This protein binds this small molecule.
Small molecule (SMILES): CCc1cc(-c2cccnc2)nn1-c1ccc(NC(=O)c2cccnc2)cc1

Sequence of chain 2.A:
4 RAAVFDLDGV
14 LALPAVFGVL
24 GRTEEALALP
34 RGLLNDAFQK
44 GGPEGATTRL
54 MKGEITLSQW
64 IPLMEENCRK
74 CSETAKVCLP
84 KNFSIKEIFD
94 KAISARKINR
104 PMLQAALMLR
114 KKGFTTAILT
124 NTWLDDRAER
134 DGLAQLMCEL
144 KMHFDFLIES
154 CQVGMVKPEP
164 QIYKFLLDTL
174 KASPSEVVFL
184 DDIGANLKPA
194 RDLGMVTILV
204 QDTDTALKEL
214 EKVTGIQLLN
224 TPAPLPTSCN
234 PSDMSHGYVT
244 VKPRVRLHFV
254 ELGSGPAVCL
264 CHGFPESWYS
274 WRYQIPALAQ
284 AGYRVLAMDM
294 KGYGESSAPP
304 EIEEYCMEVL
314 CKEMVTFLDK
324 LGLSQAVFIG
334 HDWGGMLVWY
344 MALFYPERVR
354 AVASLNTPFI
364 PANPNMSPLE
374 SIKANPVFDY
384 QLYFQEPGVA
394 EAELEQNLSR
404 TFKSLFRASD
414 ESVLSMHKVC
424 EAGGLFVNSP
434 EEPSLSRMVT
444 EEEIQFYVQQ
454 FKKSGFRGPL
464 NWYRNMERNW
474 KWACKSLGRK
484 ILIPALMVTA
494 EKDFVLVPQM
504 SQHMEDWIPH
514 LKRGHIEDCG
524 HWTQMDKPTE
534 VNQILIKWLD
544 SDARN

Binding-site contacts:
Ligand atom O23 contacts residue TYR383 of chain 2.A at 2.6 Å (h-bond).
Ligand atom N4 contacts residue MET419 of chain 2.A at 3.7 Å.
Ligand atom C9 contacts residue MET419 of chain 2.A at 3.6 Å (hydrophobic).
Ligand atom C11 contacts residue TYR383 of chain 2.A at 3.5 Å (hydrophobic).
Ligand atom N17 contacts residue TYR466 of chain 2.A at 3.5 Å (h-bond).
Ligand atom C7 contacts residue MET419 of chain 2.A at 3.7 Å (hydrophobic).
Ligand atom N17 contacts residue ASP335 of chain 2.A at 3.1 Å (salt-bridge).
Ligand atom C12 contacts residue LEU408 of chain 2.A at 3.6 Å (hydrophobic).
Ligand atom C18 contacts residue SER407 of chain 2.A at 3.3 Å.
Ligand atom C25 contacts residue ASP335 of chain 2.A at 3.2 Å.
Ligand atom C15 contacts residue SER407 of chain 2.A at 3.6 Å.
Ligand atom C3 contacts residue MET419 of chain 2.A at 3.6 Å (hydrophobic).
Ligand atom C13 contacts residue LEU408 of chain 2.A at 3.6 Å (hydrophobic).
Ligand atom C26 contacts residue TRP336 of chain 2.A at 3.6 Å (hydrophobic).
Ligand atom C21 contacts residue ARG410 of chain 2.A at 3.3 Å.
Ligand atom C24 contacts residue TRP336 of chain 2.A at 3.6 Å (hydrophobic).
Ligand atom C20 contacts residue TYR383 of chain 2.A at 3.6 Å (hydrophobic).
Ligand atom N4 contacts residue TRP525 of chain 2.A at 3.7 Å.
Ligand atom C5 contacts residue HIS524 of chain 2.A at 3.6 Å.
Ligand atom C7 contacts residue LEU408 of chain 2.A at 3.5 Å (hydrophobic).
Ligand atom C10 contacts residue TYR466 of chain 2.A at 3.2 Å (hydrophobic).
Ligand atom C28 contacts residue MET339 of chain 2.A at 3.7 Å (hydrophobic).
Ligand atom C6 contacts residue VAL498 of chain 2.A at 3.3 Å (hydrophobic).
Ligand atom O23 contacts residue TYR466 of chain 2.A at 2.8 Å (h-bond).
Ligand atom C18 contacts residue LEU408 of chain 2.A at 3.5 Å (hydrophobic).
Ligand atom N19 contacts residue ARG410 of chain 2.A at 3.3 Å (salt-bridge).
Ligand atom C11 contacts residue VAL498 of chain 2.A at 3.4 Å (hydrophobic).
Ligand atom C5 contacts residue PHE267 of chain 2.A at 3.7 Å (hydrophobic).
Ligand atom C12 contacts residue LEU428 of chain 2.A at 3.4 Å (hydrophobic).
Ligand atom C10 contacts residue ASP335 of chain 2.A at 3.0 Å.
Ligand atom N27 contacts residue ASP335 of chain 2.A at 3.3 Å (salt-bridge).
Ligand atom C11 contacts residue HIS524 of chain 2.A at 3.7 Å.
Ligand atom C14 contacts residue ASP335 of chain 2.A at 3.2 Å.
Ligand atom C15 contacts residue LEU408 of chain 2.A at 3.3 Å (hydrophobic).
Ligand atom C2 contacts residue HIS524 of chain 2.A at 3.7 Å.
Ligand atom C14 contacts residue TYR466 of chain 2.A at 3.4 Å (hydrophobic).
Ligand atom C10 contacts residue HIS524 of chain 2.A at 3.7 Å.
Ligand atom C10 contacts residue PHE267 of chain 2.A at 3.6 Å (hydrophobic).
Ligand atom C20 contacts residue TYR466 of chain 2.A at 3.2 Å (hydrophobic).
Ligand atom C22 contacts residue TRP336 of chain 2.A at 3.6 Å (hydrophobic).